The protein below binds the small molecule below.
Small molecule (SMILES): C[C@H](CCCC(C)(C)O)[C@@H]1CCCC[C@H]2/C(=C/C=C3C[C@@H](O)C(=CCCO)[C@H](O)C3)CCC[C@@]21C

Binding-site contacts:
Ligand atom C26 contacts residue TYR24 of chain 1.A at 3.5 Å (hydrophobic).
Ligand atom O35 contacts residue TYR24 of chain 1.A at 3.7 Å.
Ligand atom C10 contacts residue HIS182 of chain 1.A at 3.3 Å.
Ligand atom C12 contacts residue VAL111 of chain 1.A at 3.7 Å (hydrophobic).
Ligand atom C11 contacts residue VAL111 of chain 1.A at 3.6 Å (hydrophobic).
Ligand atom C12 contacts residue HIS182 of chain 1.A at 3.5 Å.
Ligand atom O27 contacts residue SER152 of chain 1.A at 3.6 Å.
Ligand atom C11 contacts residue LEU107 of chain 1.A at 3.8 Å (hydrophobic).
Ligand atom C4 contacts residue ILE148 of chain 1.A at 3.6 Å (hydrophobic).
Ligand atom C15 contacts residue PHE297 of chain 1.A at 3.8 Å (hydrophobic).
Ligand atom O27 contacts residue ARG151 of chain 1.A at 3.8 Å.
Ligand atom O30 contacts residue SER114 of chain 1.A at 2.7 Å (h-bond).
Ligand atom C29 contacts residue ARG151 of chain 1.A at 3.7 Å.
Ligand atom C14 contacts residue HIS182 of chain 1.A at 3.5 Å.
Ligand atom O35 contacts residue THR23 of chain 1.A at 3.8 Å.
Ligand atom C33 contacts residue PHE31 of chain 1.A at 3.8 Å (hydrophobic).
Ligand atom O27 contacts residue SER155 of chain 1.A at 2.8 Å (h-bond).
Ligand atom C13 contacts residue VAL111 of chain 1.A at 3.6 Å (hydrophobic).
Ligand atom C17 contacts residue LEU279 of chain 1.A at 3.7 Å (hydrophobic).
Ligand atom C25 contacts residue SER155 of chain 1.A at 3.3 Å.
Ligand atom O30 contacts residue ARG151 of chain 1.A at 2.8 Å (salt-bridge).
Ligand atom C19 contacts residue TRP163 of chain 1.A at 3.5 Å (hydrophobic).
Ligand atom C34 contacts residue ASP25 of chain 1.A at 3.7 Å.
Ligand atom C28 contacts residue ARG151 of chain 1.A at 3.8 Å.
Ligand atom C10 contacts residue VAL177 of chain 1.A at 3.4 Å (hydrophobic).
Ligand atom C22 contacts residue SER152 of chain 1.A at 3.6 Å.
Ligand atom C25 contacts residue CYS165 of chain 1.A at 3.6 Å (hydrophobic).
Ligand atom C23 contacts residue SER152 of chain 1.A at 3.5 Å.
Ligand atom C31 contacts residue SER114 of chain 1.A at 3.6 Å.
Ligand atom C34 contacts residue TYR24 of chain 1.A at 3.8 Å (hydrophobic).
Ligand atom C26 contacts residue SER155 of chain 1.A at 3.5 Å.
Ligand atom C33 contacts residue TYR28 of chain 1.A at 3.5 Å (hydrophobic).
Ligand atom O35 contacts residue ARG151 of chain 1.A at 2.8 Å (salt-bridge).
Ligand atom C24 contacts residue SER152 of chain 1.A at 3.7 Å.
Ligand atom C32 contacts residue ARG151 of chain 1.A at 3.3 Å.
Ligand atom C29 contacts residue SER114 of chain 1.A at 3.7 Å.
Ligand atom O27 contacts residue TYR24 of chain 1.A at 2.5 Å (h-bond).
Ligand atom O16 contacts residue HIS272 of chain 1.A at 2.8 Å (h-bond).
Ligand atom O16 contacts residue HIS182 of chain 1.A at 2.6 Å (h-bond).
Ligand atom C17 contacts residue HIS182 of chain 1.A at 3.4 Å.

Sequence of chain 1.A:
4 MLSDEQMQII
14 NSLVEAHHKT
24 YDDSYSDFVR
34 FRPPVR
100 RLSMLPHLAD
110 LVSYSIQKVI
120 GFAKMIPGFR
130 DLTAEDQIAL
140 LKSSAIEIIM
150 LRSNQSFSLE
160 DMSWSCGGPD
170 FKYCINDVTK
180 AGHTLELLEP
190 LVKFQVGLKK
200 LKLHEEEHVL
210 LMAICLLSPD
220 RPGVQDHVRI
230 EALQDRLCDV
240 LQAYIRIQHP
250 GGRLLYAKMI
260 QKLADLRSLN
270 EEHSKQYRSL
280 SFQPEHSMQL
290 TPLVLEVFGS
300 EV